Binding-site contacts:
Ligand atom C2 contacts residue ASN256 of chain 1.A at 2.6 Å.
Ligand atom N2 contacts residue ASN256 of chain 1.A at 3.1 Å (h-bond).
Ligand atom C6 contacts residue ASN256 of chain 1.A at 4.4 Å.
Ligand atom O5 contacts residue ASN256 of chain 1.A at 2.4 Å (h-bond).
Ligand atom C7 contacts residue ASN256 of chain 1.A at 3.8 Å.
Ligand atom O7 contacts residue ASN256 of chain 1.A at 4.1 Å.
Ligand atom O6 contacts residue ASN256 of chain 1.A at 3.9 Å.
Ligand atom C3 contacts residue ASN256 of chain 1.A at 3.9 Å.
Ligand atom C2 contacts residue THR258 of chain 1.A at 4.4 Å.
Ligand atom C4 contacts residue ASN256 of chain 1.A at 4.3 Å.
Ligand atom C7 contacts residue GLU259 of chain 1.A at 3.9 Å.
Ligand atom C5 contacts residue ASN256 of chain 1.A at 3.7 Å.
Ligand atom C1 contacts residue ASN256 of chain 1.A at 1.5 Å.
Ligand atom C8 contacts residue GLU259 of chain 1.A at 3.2 Å.
Ligand atom N2 contacts residue GLU259 of chain 1.A at 3.8 Å.

The protein below binds the small molecule below.
Small molecule (SMILES): CC(=O)N[C@@H]1[C@@H](O)[C@H](O)[C@@H](CO)O[C@H]1O

Sequence of chain 1.A:
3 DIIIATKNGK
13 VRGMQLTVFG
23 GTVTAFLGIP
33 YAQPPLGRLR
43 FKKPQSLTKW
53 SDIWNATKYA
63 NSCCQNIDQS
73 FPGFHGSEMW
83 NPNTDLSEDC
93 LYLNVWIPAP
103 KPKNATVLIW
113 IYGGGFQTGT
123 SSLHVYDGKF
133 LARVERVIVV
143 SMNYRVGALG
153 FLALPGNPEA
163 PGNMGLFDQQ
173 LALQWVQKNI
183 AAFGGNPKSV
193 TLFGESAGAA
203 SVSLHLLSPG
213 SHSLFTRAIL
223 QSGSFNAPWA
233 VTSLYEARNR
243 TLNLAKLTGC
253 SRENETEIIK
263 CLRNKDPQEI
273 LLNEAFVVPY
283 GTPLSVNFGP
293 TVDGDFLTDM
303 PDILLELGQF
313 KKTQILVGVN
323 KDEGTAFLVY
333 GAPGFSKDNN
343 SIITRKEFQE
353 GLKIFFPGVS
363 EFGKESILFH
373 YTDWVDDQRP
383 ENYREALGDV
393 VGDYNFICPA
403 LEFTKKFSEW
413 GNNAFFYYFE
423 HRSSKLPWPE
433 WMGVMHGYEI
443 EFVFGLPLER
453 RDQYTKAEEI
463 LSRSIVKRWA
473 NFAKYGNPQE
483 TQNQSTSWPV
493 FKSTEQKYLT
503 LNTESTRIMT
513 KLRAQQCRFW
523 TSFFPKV